The small molecule below binds the protein below.
Small molecule (SMILES): Nc1ccn([C@H]2C[C@H](O[P](=O)(O)OC[C@H]3O[C@@H](n4ccc(N)nc4=O)C[C@@H]3O[P](=O)(O)OC[C@H]3O[C@@H](n4cnc5c(=O)nc(N)[nH]c54)C[C@@H]3O[P](=O)(O)OC[C@H]3O[C@@H](n4ccc(N)nc4=O)C[C@@H]3O[P](=O)(O)OC[C@H]3O[C@@H](n4cnc5c(N)ncnc54)C[C@@H]3O)[C@@H](COP(=O)=O)O2)c(=O)n1

Sequence of chain 1.C:
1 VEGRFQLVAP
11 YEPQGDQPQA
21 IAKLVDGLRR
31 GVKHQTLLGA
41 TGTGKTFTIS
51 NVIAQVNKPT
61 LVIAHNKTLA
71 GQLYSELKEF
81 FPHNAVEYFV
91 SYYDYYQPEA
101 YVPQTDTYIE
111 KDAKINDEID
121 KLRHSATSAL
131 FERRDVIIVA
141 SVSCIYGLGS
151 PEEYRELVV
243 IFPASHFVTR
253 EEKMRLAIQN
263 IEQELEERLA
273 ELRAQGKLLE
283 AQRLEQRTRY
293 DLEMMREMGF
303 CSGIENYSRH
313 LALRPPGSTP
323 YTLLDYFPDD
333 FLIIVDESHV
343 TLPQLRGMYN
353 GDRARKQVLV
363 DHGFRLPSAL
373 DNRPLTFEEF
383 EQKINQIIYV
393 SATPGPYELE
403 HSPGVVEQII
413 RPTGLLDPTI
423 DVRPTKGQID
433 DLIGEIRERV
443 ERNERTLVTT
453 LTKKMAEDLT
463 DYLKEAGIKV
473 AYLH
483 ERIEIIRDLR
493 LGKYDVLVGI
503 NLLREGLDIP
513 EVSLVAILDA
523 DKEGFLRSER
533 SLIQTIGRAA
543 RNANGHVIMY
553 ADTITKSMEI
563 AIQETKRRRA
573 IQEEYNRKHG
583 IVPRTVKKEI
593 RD

Binding-site contacts:
Ligand atom OP1 contacts residue TYR92 of chain 1.C at 2.7 Å (h-bond).
Ligand atom O3' contacts residue GLU307 of chain 1.C at 3.4 Å (salt-bridge).
Ligand atom O3' contacts residue SER143 of chain 1.C at 3.1 Å.
Ligand atom C3' contacts residue GLU307 of chain 1.C at 3.2 Å.
Ligand atom N3 contacts residue SER304 of chain 1.C at 3.3 Å.
Ligand atom O3' contacts residue GLY305 of chain 1.C at 3.4 Å (h-bond).
Ligand atom O4' contacts residue GLN346 of chain 1.C at 2.8 Å (h-bond).
Ligand atom N7 contacts residue PHE302 of chain 1.C at 3.2 Å.
Ligand atom OP2 contacts residue TYR93 of chain 1.C at 3.1 Å (h-bond).
Ligand atom C5 contacts residue TYR96 of chain 1.C at 3.3 Å (hydrophobic).
Ligand atom C5 contacts residue PHE249 of chain 1.C at 3.3 Å (hydrophobic).
Ligand atom O3' contacts residue TYR93 of chain 1.C at 3.3 Å (h-bond).
Ligand atom OP2 contacts residue SER91 of chain 1.C at 2.4 Å (h-bond).
Ligand atom OP1 contacts residue SER91 of chain 1.C at 3.0 Å (h-bond).
Ligand atom OP1 contacts residue ASN374 of chain 1.C at 3.0 Å (h-bond).
Ligand atom O2 contacts residue ILE306 of chain 1.C at 3.4 Å.
Ligand atom N3 contacts residue PHE249 of chain 1.C at 3.3 Å.
Ligand atom OP2 contacts residue SER91 of chain 1.C at 3.4 Å.
Ligand atom OP2 contacts residue TYR93 of chain 1.C at 3.4 Å.
Ligand atom OP1 contacts residue SER143 of chain 1.C at 3.3 Å.
Ligand atom N7 contacts residue TYR96 of chain 1.C at 3.3 Å.
Ligand atom OP1 contacts residue SER141 of chain 1.C at 2.5 Å (h-bond).
Ligand atom C8 contacts residue TYR96 of chain 1.C at 3.4 Å (hydrophobic).
Ligand atom OP1 contacts residue LYS67 of chain 1.C at 3.4 Å.
Ligand atom C4' contacts residue HIS65 of chain 1.C at 3.3 Å.
Ligand atom C2 contacts residue ILE306 of chain 1.C at 3.3 Å (hydrophobic).
Ligand atom C5' contacts residue HIS65 of chain 1.C at 3.3 Å.
Ligand atom P contacts residue TYR93 of chain 1.C at 3.4 Å.
Ligand atom O4' contacts residue TYR146 of chain 1.C at 3.4 Å.
Ligand atom C5' contacts residue ASN66 of chain 1.C at 3.4 Å.
Ligand atom N2 contacts residue PRO98 of chain 1.C at 3.3 Å.
Ligand atom C5' contacts residue TYR93 of chain 1.C at 3.3 Å (hydrophobic).
Ligand atom O2 contacts residue MET350 of chain 1.C at 3.4 Å.
Ligand atom O5' contacts residue GLU307 of chain 1.C at 3.3 Å.
Ligand atom O3' contacts residue LYS111 of chain 1.C at 3.1 Å.
Ligand atom N3 contacts residue ILE306 of chain 1.C at 3.3 Å.
Ligand atom C2' contacts residue SER304 of chain 1.C at 3.2 Å.
Ligand atom C4 contacts residue TYR96 of chain 1.C at 3.4 Å (hydrophobic).
Ligand atom N6 contacts residue PHE302 of chain 1.C at 3.4 Å.
Ligand atom N2 contacts residue ARG357 of chain 1.C at 3.0 Å (salt-bridge).